Binding-site contacts:
Ligand atom C4B contacts residue GLY208 of chain 1.B at 3.3 Å.
Ligand atom C2P contacts residue PHE162 of chain 1.B at 3.4 Å (hydrophobic).
Ligand atom C2D contacts residue GLY206 of chain 1.B at 3.7 Å.
Ligand atom C2D contacts residue GLN182 of chain 1.B at 3.4 Å.
Ligand atom C1D contacts residue GLY208 of chain 1.B at 3.5 Å.
Ligand atom N1P contacts residue THR84 of chain 1.B at 3.1 Å (h-bond).
Ligand atom C3D contacts residue GLN182 of chain 1.B at 3.7 Å.
Ligand atom N1P contacts residue TRP205 of chain 1.B at 3.5 Å.
Ligand atom C5B contacts residue TRP205 of chain 1.B at 3.7 Å (hydrophobic).
Ligand atom C1D contacts residue GLY206 of chain 1.B at 3.2 Å.
Ligand atom C4B contacts residue TRP205 of chain 1.B at 3.7 Å (hydrophobic).
Ligand atom C3P contacts residue TRP205 of chain 1.B at 3.5 Å (hydrophobic).
Ligand atom O2 contacts residue GLN182 of chain 1.B at 3.2 Å (h-bond).
Ligand atom C3P contacts residue PHE162 of chain 1.B at 3.4 Å (hydrophobic).
Ligand atom C1A contacts residue ASP179 of chain 1.B at 3.4 Å.
Ligand atom C1D contacts residue GLN182 of chain 1.B at 3.2 Å.
Ligand atom C6P contacts residue TYR85 of chain 1.B at 3.4 Å (hydrophobic).
Ligand atom C6D contacts residue GLY206 of chain 1.B at 3.4 Å.
Ligand atom N1A contacts residue ASP179 of chain 1.B at 2.9 Å (salt-bridge).
Ligand atom N1A contacts residue GLY216 of chain 1.B at 3.1 Å.
Ligand atom C1B contacts residue SER185 of chain 1.B at 3.3 Å.
Ligand atom C6D contacts residue GLN182 of chain 1.B at 3.7 Å.
Ligand atom C5B contacts residue ALA180 of chain 1.B at 3.6 Å (hydrophobic).
Ligand atom C1A contacts residue ALA180 of chain 1.B at 3.1 Å (hydrophobic).
Ligand atom C3B contacts residue GLY206 of chain 1.B at 3.7 Å.
Ligand atom N1P contacts residue GLU83 of chain 1.B at 3.6 Å (salt-bridge).
Ligand atom C6P contacts residue THR84 of chain 1.B at 3.1 Å.
Ligand atom C2P contacts residue TRP205 of chain 1.B at 3.5 Å (hydrophobic).
Ligand atom C2B contacts residue SER185 of chain 1.B at 3.6 Å.
Ligand atom C4B contacts residue GLY206 of chain 1.B at 3.4 Å.
Ligand atom N2A contacts residue ASP179 of chain 1.B at 2.5 Å (salt-bridge).
Ligand atom N1A contacts residue ALA180 of chain 1.B at 3.5 Å (h-bond).
Ligand atom N2A contacts residue GLY208 of chain 1.B at 2.9 Å (h-bond).
Ligand atom N2A contacts residue ALA180 of chain 1.B at 3.1 Å (h-bond).
Ligand atom C6B contacts residue VAL203 of chain 1.B at 3.8 Å (hydrophobic).
Ligand atom C6P contacts residue GLU83 of chain 1.B at 3.3 Å.
Ligand atom C2D contacts residue GLY208 of chain 1.B at 3.7 Å.
Ligand atom C5P contacts residue TYR85 of chain 1.B at 3.6 Å (hydrophobic).
Ligand atom C1B contacts residue CYS181 of chain 1.B at 3.8 Å (hydrophobic).
Ligand atom N2A contacts residue CYS209 of chain 1.B at 3.7 Å.

This small molecule binds to this protein.
Small molecule (SMILES): N=C(N)c1cccc(-c2cccc([C@H](CCCNc3ccncc3)C(=O)O)c2)c1

Sequence of chain 1.B:
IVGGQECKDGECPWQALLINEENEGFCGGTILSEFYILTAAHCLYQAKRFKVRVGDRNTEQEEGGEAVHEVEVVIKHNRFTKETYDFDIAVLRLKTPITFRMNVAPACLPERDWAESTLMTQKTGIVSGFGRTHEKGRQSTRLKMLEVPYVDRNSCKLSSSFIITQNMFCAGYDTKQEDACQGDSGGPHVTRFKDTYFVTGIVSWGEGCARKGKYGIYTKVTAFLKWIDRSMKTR